This protein binds this small molecule.
Small molecule (SMILES): N[C@@H](CC(=O)O)C(=O)O

Binding-site contacts:
Ligand atom OXT contacts residue GLY75 of chain 3.A at 2.8 Å (h-bond).
Ligand atom O contacts residue GLU77 of chain 3.A at 3.6 Å (salt-bridge).
Ligand atom OXT contacts residue GLY288 of chain 3.A at 3.7 Å.
Ligand atom C contacts residue HIS70 of chain 3.A at 4.0 Å.
Ligand atom CA contacts residue GLU77 of chain 3.A at 3.7 Å.
Ligand atom CG contacts residue KCX162 of chain 3.A at 3.1 Å.
Ligand atom O contacts residue THR106 of chain 3.A at 3.0 Å (h-bond).
Ligand atom C contacts residue SER289 of chain 3.A at 4.1 Å.
Ligand atom CG contacts residue TYR137 of chain 3.A at 3.0 Å (hydrophobic).
Ligand atom N contacts residue SER289 of chain 3.A at 3.1 Å (h-bond).
Ligand atom CG contacts residue ZN1 of chain 3.D at 2.9 Å.
Ligand atom OXT contacts residue GLY74 of chain 3.A at 3.5 Å.
Ligand atom C contacts residue THR106 of chain 3.A at 4.1 Å.
Ligand atom OD1 contacts residue ASP285 of chain 3.A at 3.0 Å (salt-bridge).
Ligand atom OD1 contacts residue KCX162 of chain 3.A at 3.7 Å.
Ligand atom CB contacts residue ZN1 of chain 3.C at 4.0 Å.
Ligand atom OD1 contacts residue HIS70 of chain 3.A at 4.1 Å.
Ligand atom N contacts residue PRO291 of chain 3.A at 3.8 Å.
Ligand atom OD1 contacts residue ZN1 of chain 3.D at 3.2 Å.
Ligand atom OD2 contacts residue ZN1 of chain 3.D at 2.2 Å.
Ligand atom C contacts residue GLY75 of chain 3.A at 3.6 Å.
Ligand atom N contacts residue GLU77 of chain 3.A at 2.9 Å (salt-bridge).
Ligand atom OD2 contacts residue HIS201 of chain 3.A at 3.5 Å (h-bond).
Ligand atom O contacts residue GLY105 of chain 3.A at 3.6 Å.
Ligand atom O contacts residue GLY75 of chain 3.A at 4.0 Å.
Ligand atom C contacts residue GLU77 of chain 3.A at 3.8 Å.
Ligand atom CB contacts residue THR106 of chain 3.A at 3.7 Å.
Ligand atom OXT contacts residue HIS70 of chain 3.A at 3.9 Å.
Ligand atom OD2 contacts residue KCX162 of chain 3.A at 2.2 Å (h-bond).
Ligand atom OD1 contacts residue ZN1 of chain 3.C at 2.8 Å.
Ligand atom CG contacts residue ZN1 of chain 3.C at 3.0 Å.
Ligand atom OD2 contacts residue ZN1 of chain 3.C at 3.0 Å.
Ligand atom CB contacts residue TYR137 of chain 3.A at 3.1 Å (hydrophobic).
Ligand atom OD2 contacts residue TYR137 of chain 3.A at 2.7 Å (h-bond).
Ligand atom N contacts residue ARG169 of chain 3.A at 4.1 Å.
Ligand atom CA contacts residue SER289 of chain 3.A at 3.8 Å.
Ligand atom OD1 contacts residue TYR137 of chain 3.A at 4.1 Å.
Ligand atom CB contacts residue GLU77 of chain 3.A at 3.9 Å.
Ligand atom CB contacts residue KCX162 of chain 3.A at 3.9 Å.
Ligand atom OXT contacts residue SER289 of chain 3.A at 3.6 Å (h-bond).

Sequence of chain 3.A:
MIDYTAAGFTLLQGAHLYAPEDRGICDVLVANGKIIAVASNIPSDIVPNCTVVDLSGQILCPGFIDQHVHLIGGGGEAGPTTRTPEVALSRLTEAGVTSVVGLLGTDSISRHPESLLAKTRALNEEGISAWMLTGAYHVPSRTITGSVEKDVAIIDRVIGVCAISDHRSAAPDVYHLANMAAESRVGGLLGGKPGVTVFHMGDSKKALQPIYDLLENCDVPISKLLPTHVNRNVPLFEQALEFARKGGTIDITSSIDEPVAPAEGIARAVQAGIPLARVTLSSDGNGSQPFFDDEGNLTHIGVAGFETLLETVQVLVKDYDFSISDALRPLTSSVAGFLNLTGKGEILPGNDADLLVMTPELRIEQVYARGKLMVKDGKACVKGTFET